Binding-site contacts:
Ligand atom C06 contacts residue VAL21 of chain 2.A at 4.0 Å (hydrophobic).
Ligand atom C02 contacts residue THR15 of chain 2.A at 3.1 Å.
Ligand atom N10 contacts residue ARG91 of chain 2.A at 4.0 Å.
Ligand atom N01 contacts residue SER128 of chain 2.A at 4.0 Å.
Ligand atom C06 contacts residue GLY89 of chain 2.A at 4.2 Å.
Ligand atom C06 contacts residue THR119 of chain 2.A at 4.0 Å.
Ligand atom C04 contacts residue ARG91 of chain 2.A at 4.2 Å.
Ligand atom C05 contacts residue TYR123 of chain 2.A at 4.2 Å (hydrophobic).
Ligand atom C08 contacts residue GLY89 of chain 2.A at 3.9 Å.
Ligand atom CL1 contacts residue LEU90 of chain 2.A at 3.6 Å.
Ligand atom CL1 contacts residue THR119 of chain 2.A at 3.2 Å.
Ligand atom N01 contacts residue VAL126 of chain 2.A at 3.2 Å (h-bond).
Ligand atom C02 contacts residue GLY17 of chain 2.A at 4.2 Å.
Ligand atom N10 contacts residue VAL126 of chain 2.A at 2.8 Å (h-bond).
Ligand atom C08 contacts residue VAL21 of chain 2.A at 3.8 Å (hydrophobic).
Ligand atom N10 contacts residue GLY17 of chain 2.A at 3.7 Å.
Ligand atom C03 contacts residue HIS18 of chain 2.A at 3.9 Å.
Ligand atom N01 contacts residue SER127 of chain 2.A at 3.5 Å.
Ligand atom C03 contacts residue VAL126 of chain 2.A at 4.1 Å (hydrophobic).
Ligand atom N01 contacts residue THR15 of chain 2.A at 2.7 Å (h-bond).
Ligand atom C03 contacts residue THR15 of chain 2.A at 4.1 Å.
Ligand atom N10 contacts residue TYR123 of chain 2.A at 2.9 Å (h-bond).
Ligand atom CL1 contacts residue VAL21 of chain 2.A at 3.7 Å.
Ligand atom C02 contacts residue SER127 of chain 2.A at 4.2 Å.
Ligand atom C05 contacts residue GLY17 of chain 2.A at 3.9 Å.
Ligand atom C05 contacts residue ARG91 of chain 2.A at 4.0 Å.
Ligand atom C03 contacts residue GLY17 of chain 2.A at 3.9 Å.
Ligand atom C06 contacts residue GLY17 of chain 2.A at 4.0 Å.
Ligand atom N01 contacts residue HIS18 of chain 2.A at 3.5 Å (h-bond).
Ligand atom C09 contacts residue GLY17 of chain 2.A at 4.0 Å.
Ligand atom CL1 contacts residue GLY89 of chain 2.A at 3.4 Å.
Ligand atom C08 contacts residue GLY17 of chain 2.A at 4.0 Å.
Ligand atom C05 contacts residue THR119 of chain 2.A at 3.3 Å.
Ligand atom C04 contacts residue TYR123 of chain 2.A at 4.0 Å (hydrophobic).
Ligand atom C04 contacts residue VAL126 of chain 2.A at 3.8 Å (hydrophobic).
Ligand atom C02 contacts residue VAL126 of chain 2.A at 3.4 Å (hydrophobic).
Ligand atom C02 contacts residue HIS18 of chain 2.A at 3.5 Å.
Ligand atom C08 contacts residue HIS18 of chain 2.A at 4.2 Å.
Ligand atom C04 contacts residue GLY17 of chain 2.A at 3.6 Å.
Ligand atom C09 contacts residue HIS18 of chain 2.A at 3.3 Å.

Sequence of chain 2.A:
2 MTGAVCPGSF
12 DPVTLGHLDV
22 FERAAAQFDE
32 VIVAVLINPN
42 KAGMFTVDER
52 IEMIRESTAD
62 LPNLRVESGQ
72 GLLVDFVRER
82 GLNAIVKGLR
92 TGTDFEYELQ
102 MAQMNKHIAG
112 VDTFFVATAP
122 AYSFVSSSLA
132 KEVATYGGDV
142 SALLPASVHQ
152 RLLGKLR

A small-molecule ligand and the protein it binds are described below.
Small molecule (SMILES): N#Cc1ccc(Cl)cc1N